Sequence of chain 1.I:
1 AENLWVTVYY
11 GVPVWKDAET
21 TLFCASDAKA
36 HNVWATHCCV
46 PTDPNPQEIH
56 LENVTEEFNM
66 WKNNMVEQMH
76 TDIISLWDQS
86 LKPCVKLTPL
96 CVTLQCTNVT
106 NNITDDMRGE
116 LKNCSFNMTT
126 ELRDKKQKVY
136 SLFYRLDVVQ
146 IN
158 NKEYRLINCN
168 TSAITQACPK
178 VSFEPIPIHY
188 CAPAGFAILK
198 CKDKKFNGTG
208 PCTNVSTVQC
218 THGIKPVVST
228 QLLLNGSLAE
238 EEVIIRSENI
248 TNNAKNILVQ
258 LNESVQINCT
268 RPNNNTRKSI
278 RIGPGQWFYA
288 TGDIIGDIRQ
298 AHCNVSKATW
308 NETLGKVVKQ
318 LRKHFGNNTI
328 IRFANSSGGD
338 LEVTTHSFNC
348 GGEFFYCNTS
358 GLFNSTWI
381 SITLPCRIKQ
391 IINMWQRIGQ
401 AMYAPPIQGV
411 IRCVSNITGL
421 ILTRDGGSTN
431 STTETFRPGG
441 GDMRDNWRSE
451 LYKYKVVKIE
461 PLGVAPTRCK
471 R

Binding-site contacts:
Ligand atom O7 contacts residue NAG1 of chain 1.KB at 4.3 Å.
Ligand atom C4 contacts residue ASN246 of chain 1.I at 4.3 Å.
Ligand atom C5 contacts residue ASN246 of chain 1.I at 3.7 Å.
Ligand atom C7 contacts residue ASN246 of chain 1.I at 3.1 Å.
Ligand atom C8 contacts residue THR248 of chain 1.I at 4.2 Å.
Ligand atom O5 contacts residue ASN249 of chain 1.I at 3.9 Å.
Ligand atom C8 contacts residue ASN246 of chain 1.I at 3.1 Å.
Ligand atom C1 contacts residue THR248 of chain 1.I at 4.4 Å.
Ligand atom C3 contacts residue ASN246 of chain 1.I at 3.8 Å.
Ligand atom N2 contacts residue ASN246 of chain 1.I at 3.0 Å (h-bond).
Ligand atom O7 contacts residue ASN246 of chain 1.I at 3.0 Å (h-bond).
Ligand atom C1 contacts residue ASN246 of chain 1.I at 1.5 Å.
Ligand atom C8 contacts residue NAG1 of chain 1.KB at 3.7 Å.
Ligand atom N2 contacts residue THR248 of chain 1.I at 4.1 Å.
Ligand atom C7 contacts residue NAG1 of chain 1.KB at 4.5 Å.
Ligand atom C1 contacts residue ASN249 of chain 1.I at 3.9 Å.
Ligand atom C2 contacts residue ASN246 of chain 1.I at 2.5 Å.
Ligand atom O5 contacts residue ASN246 of chain 1.I at 2.4 Å (h-bond).
Ligand atom C6 contacts residue ASN249 of chain 1.I at 4.2 Å.

The protein below binds the small molecule below.
Small molecule (SMILES): CC(=O)N[C@H]1[C@H](O[C@H]2[C@H](O)[C@@H](NC(C)=O)CO[C@@H]2CO)O[C@H](CO)[C@@H](O)[C@@H]1O